This small molecule binds to this protein.
Small molecule (SMILES): CC(=O)N[C@H]1[C@@H](O[P](=O)(O)O[P](=O)(O)OC[C@H]2O[C@@H](n3ccc(=O)[nH]c3=O)[C@H](O)[C@@H]2O)O[C@H](CO)[C@@H](O)[C@@H]1O[C@H](C)C(=O)O

Binding-site contacts:
Ligand atom O1B contacts residue VAL167 of chain 1.A at 3.5 Å.
Ligand atom C4U contacts residue PRO126 of chain 1.A at 3.0 Å (hydrophobic).
Ligand atom N2 contacts residue ASN27 of chain 1.A at 3.6 Å (h-bond).
Ligand atom C1E contacts residue LYS26 of chain 1.A at 3.5 Å.
Ligand atom O4 contacts residue ASP308 of chain 1.A at 2.7 Å (salt-bridge).
Ligand atom O1A contacts residue SER166 of chain 1.A at 3.4 Å.
Ligand atom O2B contacts residue ARG125 of chain 1.A at 2.9 Å (salt-bridge).
Ligand atom C5U contacts residue PRO126 of chain 1.A at 3.4 Å (hydrophobic).
Ligand atom O2E contacts residue ASN27 of chain 1.A at 3.1 Å (h-bond).
Ligand atom N3U contacts residue ASP128 of chain 1.A at 2.8 Å (salt-bridge).
Ligand atom O1 contacts residue ARG125 of chain 1.A at 3.4 Å (salt-bridge).
Ligand atom C4 contacts residue ASP308 of chain 1.A at 3.4 Å.
Ligand atom O1B contacts residue EDO1 of chain 1.C at 3.6 Å (h-bond).
Ligand atom O4U contacts residue PRO126 of chain 1.A at 3.4 Å (h-bond).
Ligand atom C2 contacts residue ASN27 of chain 1.A at 3.6 Å.
Ligand atom O3 contacts residue ASP308 of chain 1.A at 3.4 Å (salt-bridge).
Ligand atom C5U contacts residue SER166 of chain 1.A at 3.3 Å.
Ligand atom O2D contacts residue ARG125 of chain 1.A at 3.3 Å.
Ligand atom O2E contacts residue LYS26 of chain 1.A at 2.7 Å (salt-bridge).
Ligand atom O4U contacts residue ASP128 of chain 1.A at 3.4 Å (salt-bridge).
Ligand atom O2A contacts residue VAL167 of chain 1.A at 3.6 Å (h-bond).
Ligand atom O2B contacts residue EDO1 of chain 1.C at 2.7 Å (h-bond).
Ligand atom O4U contacts residue HIS130 of chain 1.A at 3.6 Å.
Ligand atom O1B contacts residue GLY168 of chain 1.A at 2.8 Å (h-bond).
Ligand atom O3D contacts residue VAL330 of chain 1.A at 2.6 Å (h-bond).
Ligand atom C7 contacts residue ASN27 of chain 1.A at 3.4 Å.
Ligand atom O3 contacts residue ASN27 of chain 1.A at 3.2 Å (h-bond).
Ligand atom O1A contacts residue VAL167 of chain 1.A at 2.8 Å (h-bond).
Ligand atom O4U contacts residue LEU129 of chain 1.A at 2.8 Å (h-bond).
Ligand atom O2D contacts residue PRO126 of chain 1.A at 3.4 Å.
Ligand atom O1E contacts residue LYS26 of chain 1.A at 3.6 Å (salt-bridge).
Ligand atom C3D contacts residue VAL330 of chain 1.A at 3.4 Å (hydrophobic).
Ligand atom C4U contacts residue ASP128 of chain 1.A at 3.6 Å.
Ligand atom O4 contacts residue PHE331 of chain 1.A at 3.3 Å.
Ligand atom O2A contacts residue SER166 of chain 1.A at 2.6 Å (h-bond).
Ligand atom O2D contacts residue THR124 of chain 1.A at 3.4 Å (h-bond).
Ligand atom O4U contacts residue ILE127 of chain 1.A at 3.2 Å.
Ligand atom N3U contacts residue PRO126 of chain 1.A at 3.1 Å (h-bond).
Ligand atom O2A contacts residue GLY168 of chain 1.A at 3.6 Å (h-bond).
Ligand atom O7 contacts residue ASN27 of chain 1.A at 3.1 Å.

Sequence of chain 1.A:
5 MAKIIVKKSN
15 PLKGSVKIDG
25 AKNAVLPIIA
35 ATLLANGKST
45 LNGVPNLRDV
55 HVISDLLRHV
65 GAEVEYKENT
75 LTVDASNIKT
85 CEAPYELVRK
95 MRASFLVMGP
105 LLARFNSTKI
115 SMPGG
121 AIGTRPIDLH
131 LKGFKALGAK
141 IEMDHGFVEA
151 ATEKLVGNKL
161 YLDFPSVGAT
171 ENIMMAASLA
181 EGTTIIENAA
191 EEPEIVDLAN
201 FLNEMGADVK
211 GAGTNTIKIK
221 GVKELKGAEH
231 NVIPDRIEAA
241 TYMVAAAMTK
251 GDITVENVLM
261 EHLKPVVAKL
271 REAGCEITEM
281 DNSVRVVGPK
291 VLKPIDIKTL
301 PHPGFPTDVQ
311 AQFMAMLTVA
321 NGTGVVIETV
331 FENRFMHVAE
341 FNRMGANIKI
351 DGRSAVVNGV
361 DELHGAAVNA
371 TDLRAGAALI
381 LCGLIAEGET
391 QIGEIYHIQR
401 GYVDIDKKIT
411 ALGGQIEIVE